Binding-site contacts:
Ligand atom OP2 contacts residue ASP242 of chain 38.A at 3.9 Å.
Ligand atom C2' contacts residue LYS25 of chain 38.C at 3.8 Å.
Ligand atom C5' contacts residue ASP242 of chain 38.A at 4.4 Å.

Sequence of chain 38.C:
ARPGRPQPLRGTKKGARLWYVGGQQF

The small molecule below binds the protein below.
Small molecule (SMILES): Nc1ccn([C@H]2C[C@H](O)[C@@H](COP(=O)(O)O)O2)c(=O)n1

Sequence of chain 38.A:
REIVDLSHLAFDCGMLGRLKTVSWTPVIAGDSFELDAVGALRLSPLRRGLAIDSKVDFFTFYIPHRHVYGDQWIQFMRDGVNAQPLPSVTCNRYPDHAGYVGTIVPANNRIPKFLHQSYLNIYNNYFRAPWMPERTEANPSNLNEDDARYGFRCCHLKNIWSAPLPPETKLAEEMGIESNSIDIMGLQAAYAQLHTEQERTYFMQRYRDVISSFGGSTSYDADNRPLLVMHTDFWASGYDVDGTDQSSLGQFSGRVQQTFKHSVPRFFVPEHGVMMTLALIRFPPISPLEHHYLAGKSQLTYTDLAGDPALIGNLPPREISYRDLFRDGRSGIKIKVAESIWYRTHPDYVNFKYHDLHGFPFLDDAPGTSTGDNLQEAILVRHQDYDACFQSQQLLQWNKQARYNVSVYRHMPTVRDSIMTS